A small-molecule ligand and the protein it binds are described below.
Small molecule (SMILES): CO[C@H](c1ccccc1)[C@@H]1NC(=O)[C@H](C)NC(=O)[C@H](C[C@@H](C)CO)N(C)C(=O)[C@H]([C@H](O)c2cn(C(C)(C)[C@@H](C)O)c3ccccc23)NC(=O)[C@H]([C@H](C)C=C(C)C)NC(=O)[C@H](CC(C)C)N(C)C(=O)[C@H](C(C)C)NC1=O

Sequence of chain 1.A:
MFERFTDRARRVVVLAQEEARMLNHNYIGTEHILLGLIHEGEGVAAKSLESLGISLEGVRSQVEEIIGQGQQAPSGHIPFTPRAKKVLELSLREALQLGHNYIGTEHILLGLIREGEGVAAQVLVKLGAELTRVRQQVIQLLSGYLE

Binding-site contacts:
Ligand atom CD1 contacts residue PRO79 of chain 1.A at 3.7 Å (hydrophobic).
Ligand atom O contacts residue PRO79 of chain 1.A at 3.4 Å.
Ligand atom CZ2 contacts residue LEU92 of chain 1.A at 3.8 Å (hydrophobic).
Ligand atom N contacts residue PHE80 of chain 1.A at 3.6 Å.
Ligand atom N contacts residue PHE2 of chain 1.A at 3.8 Å.
Ligand atom O contacts residue PHE2 of chain 1.A at 3.8 Å.
Ligand atom C2 contacts residue GLU89 of chain 1.A at 3.3 Å.
Ligand atom CE3 contacts residue PHE2 of chain 1.A at 3.8 Å (hydrophobic).
Ligand atom CE1 contacts residue PRO79 of chain 1.A at 3.6 Å (hydrophobic).
Ligand atom CD1 contacts residue HIS77 of chain 1.A at 3.6 Å.
Ligand atom CB contacts residue GLN17 of chain 1.A at 3.7 Å.
Ligand atom CE3 contacts residue MET1 of chain 1.A at 3.9 Å (hydrophobic).
Ligand atom CD1 contacts residue ILE78 of chain 1.A at 3.8 Å (hydrophobic).
Ligand atom C contacts residue PHE80 of chain 1.A at 3.5 Å (hydrophobic).
Ligand atom CG1 contacts residue LYS85 of chain 1.A at 3.4 Å.
Ligand atom O contacts residue PHE80 of chain 1.A at 3.4 Å.
Ligand atom C contacts residue PHE2 of chain 1.A at 3.7 Å (hydrophobic).
Ligand atom O4 contacts residue LYS85 of chain 1.A at 3.1 Å (salt-bridge).
Ligand atom CD1 contacts residue MET1 of chain 1.A at 3.2 Å (hydrophobic).
Ligand atom C5 contacts residue MET1 of chain 1.A at 1.7 Å (hydrophobic).
Ligand atom CB contacts residue MET1 of chain 1.A at 3.7 Å (hydrophobic).
Ligand atom OB contacts residue PHE2 of chain 1.A at 3.3 Å.
Ligand atom O contacts residue PHE80 of chain 1.A at 3.1 Å (h-bond).
Ligand atom C contacts residue PHE80 of chain 1.A at 3.3 Å (hydrophobic).
Ligand atom CH2 contacts residue LEU88 of chain 1.A at 3.6 Å (hydrophobic).
Ligand atom C1 contacts residue MET1 of chain 1.A at 3.4 Å (hydrophobic).
Ligand atom O contacts residue LYS85 of chain 1.A at 2.7 Å (salt-bridge).
Ligand atom C4 contacts residue MET1 of chain 1.A at 2.8 Å (hydrophobic).
Ligand atom OB contacts residue MET1 of chain 1.A at 3.1 Å (h-bond).
Ligand atom CA contacts residue PHE80 of chain 1.A at 3.8 Å (hydrophobic).
Ligand atom CE2 contacts residue MET1 of chain 1.A at 3.5 Å (hydrophobic).
Ligand atom C contacts residue LYS85 of chain 1.A at 3.9 Å.
Ligand atom NE1 contacts residue MET1 of chain 1.A at 3.1 Å (h-bond).
Ligand atom CG contacts residue MET1 of chain 1.A at 3.6 Å (hydrophobic).
Ligand atom CD2 contacts residue MET1 of chain 1.A at 3.8 Å (hydrophobic).
Ligand atom CD2 contacts residue VAL13 of chain 1.A at 3.7 Å (hydrophobic).
Ligand atom CG1 contacts residue VAL14 of chain 1.A at 3.7 Å (hydrophobic).
Ligand atom O contacts residue PHE2 of chain 1.A at 3.8 Å.
Ligand atom CG2 contacts residue ILE28 of chain 1.A at 3.8 Å (hydrophobic).
Ligand atom CA contacts residue PHE80 of chain 1.A at 3.9 Å (hydrophobic).